Sequence of chain 1.B:
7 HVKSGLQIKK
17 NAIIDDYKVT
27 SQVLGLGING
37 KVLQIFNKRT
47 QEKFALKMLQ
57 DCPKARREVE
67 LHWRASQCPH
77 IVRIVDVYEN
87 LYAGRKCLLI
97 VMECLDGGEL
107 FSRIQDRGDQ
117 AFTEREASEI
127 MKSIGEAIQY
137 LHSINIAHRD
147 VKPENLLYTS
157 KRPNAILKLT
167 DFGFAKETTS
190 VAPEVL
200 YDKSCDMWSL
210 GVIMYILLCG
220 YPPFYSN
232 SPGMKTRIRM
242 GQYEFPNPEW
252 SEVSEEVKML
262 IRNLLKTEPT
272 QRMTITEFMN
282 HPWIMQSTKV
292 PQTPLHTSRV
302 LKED

A protein and the small-molecule ligand that binds it are described below.
Small molecule (SMILES): CCOc1ccc(Nc2c(C)c(N[C@H]3CCCNC3)nc3ccnn23)cc1

Binding-site contacts:
Ligand atom C24 contacts residue TYR224 of chain 1.B at 3.1 Å (hydrophobic).
Ligand atom C5 contacts residue PRO221 of chain 1.B at 3.6 Å (hydrophobic).
Ligand atom C19 contacts residue TYR220 of chain 1.B at 3.5 Å (hydrophobic).
Ligand atom C17 contacts residue TYR224 of chain 1.B at 3.5 Å (hydrophobic).
Ligand atom C13 contacts residue TYR224 of chain 1.B at 3.3 Å (hydrophobic).
Ligand atom C26 contacts residue ILE215 of chain 1.B at 4.0 Å (hydrophobic).
Ligand atom C19 contacts residue PRO221 of chain 1.B at 4.2 Å (hydrophobic).
Ligand atom C27 contacts residue TYR224 of chain 1.B at 4.0 Å (hydrophobic).
Ligand atom C18 contacts residue TYR224 of chain 1.B at 3.5 Å (hydrophobic).
Ligand atom N6 contacts residue PRO221 of chain 1.B at 3.1 Å.
Ligand atom C18 contacts residue PRO221 of chain 1.B at 3.7 Å (hydrophobic).
Ligand atom N9 contacts residue TYR224 of chain 1.B at 3.4 Å.
Ligand atom C26 contacts residue PHE107 of chain 1.B at 4.2 Å (hydrophobic).
Ligand atom C8 contacts residue PRO221 of chain 1.B at 4.1 Å (hydrophobic).
Ligand atom C1 contacts residue TYR224 of chain 1.B at 4.0 Å (hydrophobic).
Ligand atom C18 contacts residue TYR220 of chain 1.B at 4.0 Å (hydrophobic).
Ligand atom N10 contacts residue PRO221 of chain 1.B at 3.5 Å.
Ligand atom N2 contacts residue PRO221 of chain 1.B at 4.2 Å.
Ligand atom N7 contacts residue TYR224 of chain 1.B at 3.6 Å.
Ligand atom C11 contacts residue SER225 of chain 1.B at 3.8 Å.
Ligand atom C22 contacts residue ASP305 of chain 1.B at 4.1 Å.
Ligand atom C24 contacts residue TYR220 of chain 1.B at 4.1 Å (hydrophobic).
Ligand atom C14 contacts residue TYR220 of chain 1.B at 4.2 Å (hydrophobic).
Ligand atom C17 contacts residue SER225 of chain 1.B at 4.2 Å.
Ligand atom C25 contacts residue ILE215 of chain 1.B at 4.3 Å (hydrophobic).
Ligand atom N7 contacts residue SER225 of chain 1.B at 3.2 Å (h-bond).
Ligand atom C11 contacts residue TYR224 of chain 1.B at 4.2 Å (hydrophobic).
Ligand atom C19 contacts residue TYR224 of chain 1.B at 3.8 Å (hydrophobic).
Ligand atom O21 contacts residue TYR224 of chain 1.B at 4.2 Å.
Ligand atom C27 contacts residue TYR220 of chain 1.B at 3.7 Å (hydrophobic).
Ligand atom N9 contacts residue SER225 of chain 1.B at 4.2 Å.
Ligand atom C25 contacts residue GLY219 of chain 1.B at 4.2 Å.
Ligand atom C4 contacts residue PRO221 of chain 1.B at 3.3 Å (hydrophobic).
Ligand atom C14 contacts residue PRO221 of chain 1.B at 4.2 Å (hydrophobic).
Ligand atom N2 contacts residue TYR224 of chain 1.B at 4.0 Å.
Ligand atom C20 contacts residue TYR224 of chain 1.B at 3.4 Å (hydrophobic).
Ligand atom C3 contacts residue PRO221 of chain 1.B at 3.7 Å (hydrophobic).
Ligand atom C25 contacts residue PRO221 of chain 1.B at 4.0 Å (hydrophobic).
Ligand atom C16 contacts residue TYR224 of chain 1.B at 3.7 Å (hydrophobic).
Ligand atom C15 contacts residue PRO221 of chain 1.B at 4.0 Å (hydrophobic).